Binding-site contacts:
Ligand atom N2 contacts residue ASN270 of chain 1.A at 3.0 Å (h-bond).
Ligand atom C4 contacts residue ASN270 of chain 1.A at 4.3 Å.
Ligand atom O7 contacts residue ASN270 of chain 1.A at 3.8 Å.
Ligand atom O7 contacts residue LYS234 of chain 1.A at 3.7 Å.
Ligand atom O5 contacts residue ASN270 of chain 1.A at 2.6 Å (h-bond).
Ligand atom C8 contacts residue ARG23 of chain 1.A at 4.1 Å.
Ligand atom C3 contacts residue ASN270 of chain 1.A at 3.8 Å.
Ligand atom C7 contacts residue ASN270 of chain 1.A at 3.6 Å.
Ligand atom C5 contacts residue ASN270 of chain 1.A at 3.8 Å.
Ligand atom C6 contacts residue ILE267 of chain 1.A at 3.4 Å (hydrophobic).
Ligand atom O5 contacts residue LYS234 of chain 1.A at 3.0 Å (salt-bridge).
Ligand atom O6 contacts residue ASN268 of chain 1.A at 4.1 Å.
Ligand atom O6 contacts residue ILE267 of chain 1.A at 2.7 Å (h-bond).
Ligand atom C6 contacts residue ASN270 of chain 1.A at 4.1 Å.
Ligand atom C2 contacts residue ASN270 of chain 1.A at 2.5 Å.
Ligand atom C5 contacts residue LYS234 of chain 1.A at 4.2 Å.
Ligand atom C1 contacts residue ASN270 of chain 1.A at 1.4 Å.
Ligand atom C1 contacts residue LYS234 of chain 1.A at 3.5 Å.

The small molecule below binds the protein below.
Small molecule (SMILES): CC(=O)N[C@H]1[C@H](O[C@H]2[C@H](O)[C@@H](NC(C)=O)CO[C@@H]2CO)O[C@H](CO)[C@@H](O)[C@@H]1O

Sequence of chain 1.A:
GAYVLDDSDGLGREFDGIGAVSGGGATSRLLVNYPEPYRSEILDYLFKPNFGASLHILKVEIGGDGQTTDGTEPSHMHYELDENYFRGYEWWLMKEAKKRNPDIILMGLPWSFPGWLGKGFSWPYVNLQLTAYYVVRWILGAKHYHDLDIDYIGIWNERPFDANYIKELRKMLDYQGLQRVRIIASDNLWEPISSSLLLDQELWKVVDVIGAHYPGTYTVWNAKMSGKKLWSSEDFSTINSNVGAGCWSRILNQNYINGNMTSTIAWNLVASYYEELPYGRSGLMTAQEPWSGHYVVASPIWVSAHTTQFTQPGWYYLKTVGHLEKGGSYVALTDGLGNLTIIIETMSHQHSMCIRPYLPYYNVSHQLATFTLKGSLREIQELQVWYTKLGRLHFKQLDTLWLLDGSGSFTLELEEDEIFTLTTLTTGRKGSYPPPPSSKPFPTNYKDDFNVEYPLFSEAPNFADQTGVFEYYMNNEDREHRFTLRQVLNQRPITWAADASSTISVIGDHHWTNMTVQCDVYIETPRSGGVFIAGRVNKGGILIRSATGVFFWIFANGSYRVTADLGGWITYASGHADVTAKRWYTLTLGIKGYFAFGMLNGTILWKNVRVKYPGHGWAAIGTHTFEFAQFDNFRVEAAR